The small molecule below binds the protein below.
Small molecule (SMILES): NCC1(CC(=O)O)CCCCC1

Sequence of chain 1.A:
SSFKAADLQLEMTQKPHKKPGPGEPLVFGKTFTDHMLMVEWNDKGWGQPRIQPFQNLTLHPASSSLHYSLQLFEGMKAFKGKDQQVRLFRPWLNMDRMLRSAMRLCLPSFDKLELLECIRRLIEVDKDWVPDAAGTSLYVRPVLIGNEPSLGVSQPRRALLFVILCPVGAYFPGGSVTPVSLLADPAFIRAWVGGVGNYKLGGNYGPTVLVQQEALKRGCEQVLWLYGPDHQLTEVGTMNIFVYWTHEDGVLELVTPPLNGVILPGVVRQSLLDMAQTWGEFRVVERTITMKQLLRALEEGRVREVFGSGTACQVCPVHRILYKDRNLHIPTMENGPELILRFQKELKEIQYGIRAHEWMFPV

Binding-site contacts:
Ligand atom OB contacts residue ALA314 of chain 1.A at 3.3 Å (h-bond).
Ligand atom C1R contacts residue PLP1 of chain 1.C at 4.2 Å.
Ligand atom N1 contacts residue THR240 of chain 1.A at 2.4 Å (h-bond).
Ligand atom C contacts residue GLY312 of chain 1.A at 4.1 Å.
Ligand atom C contacts residue THR240 of chain 1.A at 4.3 Å.
Ligand atom OA contacts residue PLP1 of chain 1.C at 4.0 Å.
Ligand atom C2R contacts residue PLP1 of chain 1.C at 3.7 Å.
Ligand atom C5R contacts residue TYR141 of chain 1.A at 3.8 Å (hydrophobic).
Ligand atom N1 contacts residue MET241 of chain 1.A at 4.4 Å.
Ligand atom C4R contacts residue VAL155 of chain 1.B at 3.9 Å (hydrophobic).
Ligand atom C6R contacts residue TYR141 of chain 1.A at 3.5 Å (hydrophobic).
Ligand atom C5R contacts residue LEU153 of chain 1.B at 4.5 Å (hydrophobic).
Ligand atom C contacts residue ALA314 of chain 1.A at 3.4 Å (hydrophobic).
Ligand atom C4R contacts residue TYR70 of chain 1.B at 3.4 Å (hydrophobic).
Ligand atom C5R contacts residue ARG143 of chain 1.A at 3.6 Å.
Ligand atom C contacts residue THR313 of chain 1.A at 3.5 Å.
Ligand atom C3 contacts residue PLP1 of chain 1.C at 3.2 Å.
Ligand atom C3R contacts residue VAL155 of chain 1.B at 3.6 Å (hydrophobic).
Ligand atom OA contacts residue THR313 of chain 1.A at 3.2 Å (h-bond).
Ligand atom C3R contacts residue THR240 of chain 1.A at 3.7 Å.
Ligand atom C contacts residue PLP1 of chain 1.C at 4.1 Å.
Ligand atom OB contacts residue MET241 of chain 1.A at 4.2 Å.
Ligand atom C2R contacts residue THR240 of chain 1.A at 3.5 Å.
Ligand atom OA contacts residue ALA314 of chain 1.A at 2.7 Å (h-bond).
Ligand atom C3 contacts residue THR240 of chain 1.A at 3.5 Å.
Ligand atom OB contacts residue THR240 of chain 1.A at 4.0 Å.
Ligand atom OB contacts residue THR313 of chain 1.A at 3.3 Å (h-bond).
Ligand atom C3R contacts residue TYR207 of chain 1.A at 4.3 Å (hydrophobic).
Ligand atom C5R contacts residue PHE30 of chain 1.A at 4.0 Å (hydrophobic).
Ligand atom C3 contacts residue LYS202 of chain 1.A at 4.3 Å.
Ligand atom C6R contacts residue ARG143 of chain 1.A at 4.3 Å.
Ligand atom C1R contacts residue THR240 of chain 1.A at 4.0 Å.
Ligand atom C4R contacts residue ARG143 of chain 1.A at 3.6 Å.
Ligand atom C5R contacts residue TYR70 of chain 1.B at 3.9 Å (hydrophobic).
Ligand atom C2 contacts residue THR240 of chain 1.A at 3.3 Å.
Ligand atom OB contacts residue CYS315 of chain 1.A at 4.5 Å.
Ligand atom OB contacts residue GLY312 of chain 1.A at 3.4 Å.
Ligand atom OA contacts residue GLY312 of chain 1.A at 4.1 Å.
Ligand atom C4R contacts residue PHE75 of chain 1.A at 4.0 Å (hydrophobic).
Ligand atom C2 contacts residue ALA314 of chain 1.A at 4.3 Å (hydrophobic).

Sequence of chain 1.B:
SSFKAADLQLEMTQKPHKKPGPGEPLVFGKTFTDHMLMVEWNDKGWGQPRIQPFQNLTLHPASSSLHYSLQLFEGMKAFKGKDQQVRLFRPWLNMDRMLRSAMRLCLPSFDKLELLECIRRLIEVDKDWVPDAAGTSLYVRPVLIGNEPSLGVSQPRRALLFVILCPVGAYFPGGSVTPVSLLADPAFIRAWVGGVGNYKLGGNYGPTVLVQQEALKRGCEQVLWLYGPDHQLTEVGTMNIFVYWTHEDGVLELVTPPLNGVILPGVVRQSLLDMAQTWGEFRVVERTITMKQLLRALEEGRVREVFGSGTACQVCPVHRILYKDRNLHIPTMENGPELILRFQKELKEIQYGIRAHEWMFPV